Binding-site contacts:
Ligand atom C1 contacts residue TRP161 of chain 1.B at 3.9 Å (hydrophobic).
Ligand atom C3 contacts residue ASN255 of chain 1.B at 3.8 Å.
Ligand atom C5 contacts residue TRP161 of chain 1.B at 3.6 Å (hydrophobic).
Ligand atom C4 contacts residue ASN255 of chain 1.B at 4.2 Å.
Ligand atom O5 contacts residue TRP161 of chain 1.B at 3.9 Å.
Ligand atom O7 contacts residue ASN255 of chain 1.B at 3.5 Å (h-bond).
Ligand atom O5 contacts residue ASN255 of chain 1.B at 2.4 Å (h-bond).
Ligand atom C1 contacts residue ASN255 of chain 1.B at 1.5 Å.
Ligand atom C7 contacts residue ASN255 of chain 1.B at 3.1 Å.
Ligand atom C8 contacts residue THR254 of chain 1.B at 4.5 Å.
Ligand atom C5 contacts residue ASN255 of chain 1.B at 3.7 Å.
Ligand atom C6 contacts residue TRP161 of chain 1.B at 3.9 Å (hydrophobic).
Ligand atom C8 contacts residue VAL253 of chain 1.B at 4.2 Å (hydrophobic).
Ligand atom N2 contacts residue ASN255 of chain 1.B at 2.9 Å (h-bond).
Ligand atom C2 contacts residue ASN255 of chain 1.B at 2.5 Å.
Ligand atom C8 contacts residue ASN255 of chain 1.B at 3.4 Å.

A protein and the small-molecule ligand that binds it are described below.
Small molecule (SMILES): CC(=O)N[C@@H]1[C@@H](O)[C@H](O)[C@@H](CO)O[C@H]1O

Sequence of chain 1.B:
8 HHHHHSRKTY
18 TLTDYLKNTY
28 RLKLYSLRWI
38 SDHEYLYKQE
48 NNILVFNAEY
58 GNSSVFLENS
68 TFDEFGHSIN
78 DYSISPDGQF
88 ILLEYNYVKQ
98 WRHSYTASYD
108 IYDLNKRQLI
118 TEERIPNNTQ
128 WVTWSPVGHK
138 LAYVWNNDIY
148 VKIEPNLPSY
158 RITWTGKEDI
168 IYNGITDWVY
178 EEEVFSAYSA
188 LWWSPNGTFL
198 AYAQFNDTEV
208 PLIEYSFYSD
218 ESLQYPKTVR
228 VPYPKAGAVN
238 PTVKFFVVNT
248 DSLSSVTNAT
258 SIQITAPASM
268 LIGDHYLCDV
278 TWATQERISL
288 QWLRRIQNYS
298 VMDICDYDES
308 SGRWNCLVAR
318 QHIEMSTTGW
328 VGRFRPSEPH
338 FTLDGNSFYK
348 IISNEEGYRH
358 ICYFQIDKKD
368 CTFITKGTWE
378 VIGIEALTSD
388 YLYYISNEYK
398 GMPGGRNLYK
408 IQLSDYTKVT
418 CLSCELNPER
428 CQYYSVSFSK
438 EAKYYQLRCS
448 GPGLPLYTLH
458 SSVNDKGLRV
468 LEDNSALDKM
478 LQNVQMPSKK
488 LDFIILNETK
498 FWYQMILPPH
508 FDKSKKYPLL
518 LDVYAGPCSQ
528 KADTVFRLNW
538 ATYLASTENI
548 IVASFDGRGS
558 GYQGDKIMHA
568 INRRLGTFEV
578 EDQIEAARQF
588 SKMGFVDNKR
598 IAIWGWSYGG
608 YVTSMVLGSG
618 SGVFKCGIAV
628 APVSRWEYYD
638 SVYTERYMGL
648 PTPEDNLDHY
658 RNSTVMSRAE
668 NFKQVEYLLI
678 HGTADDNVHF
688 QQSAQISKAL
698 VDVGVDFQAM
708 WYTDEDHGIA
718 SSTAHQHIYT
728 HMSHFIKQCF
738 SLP